Binding-site contacts:
Ligand atom O5 contacts residue ASN410 of chain 1.D at 2.4 Å (h-bond).
Ligand atom C2 contacts residue ASN410 of chain 1.D at 2.5 Å.
Ligand atom C4 contacts residue ASN410 of chain 1.D at 4.2 Å.
Ligand atom C1 contacts residue ASN410 of chain 1.D at 1.4 Å.
Ligand atom C8 contacts residue ASN410 of chain 1.D at 4.2 Å.
Ligand atom N2 contacts residue ASN410 of chain 1.D at 2.9 Å (h-bond).
Ligand atom C3 contacts residue ASN410 of chain 1.D at 3.8 Å.
Ligand atom C5 contacts residue ASN410 of chain 1.D at 3.6 Å.
Ligand atom C7 contacts residue ASN410 of chain 1.D at 3.9 Å.

A protein and the small-molecule ligand that binds it are described below.
Small molecule (SMILES): CC(=O)N[C@@H]1[C@@H](O)[C@H](O)[C@@H](CO)O[C@H]1O

Sequence of chain 1.D:
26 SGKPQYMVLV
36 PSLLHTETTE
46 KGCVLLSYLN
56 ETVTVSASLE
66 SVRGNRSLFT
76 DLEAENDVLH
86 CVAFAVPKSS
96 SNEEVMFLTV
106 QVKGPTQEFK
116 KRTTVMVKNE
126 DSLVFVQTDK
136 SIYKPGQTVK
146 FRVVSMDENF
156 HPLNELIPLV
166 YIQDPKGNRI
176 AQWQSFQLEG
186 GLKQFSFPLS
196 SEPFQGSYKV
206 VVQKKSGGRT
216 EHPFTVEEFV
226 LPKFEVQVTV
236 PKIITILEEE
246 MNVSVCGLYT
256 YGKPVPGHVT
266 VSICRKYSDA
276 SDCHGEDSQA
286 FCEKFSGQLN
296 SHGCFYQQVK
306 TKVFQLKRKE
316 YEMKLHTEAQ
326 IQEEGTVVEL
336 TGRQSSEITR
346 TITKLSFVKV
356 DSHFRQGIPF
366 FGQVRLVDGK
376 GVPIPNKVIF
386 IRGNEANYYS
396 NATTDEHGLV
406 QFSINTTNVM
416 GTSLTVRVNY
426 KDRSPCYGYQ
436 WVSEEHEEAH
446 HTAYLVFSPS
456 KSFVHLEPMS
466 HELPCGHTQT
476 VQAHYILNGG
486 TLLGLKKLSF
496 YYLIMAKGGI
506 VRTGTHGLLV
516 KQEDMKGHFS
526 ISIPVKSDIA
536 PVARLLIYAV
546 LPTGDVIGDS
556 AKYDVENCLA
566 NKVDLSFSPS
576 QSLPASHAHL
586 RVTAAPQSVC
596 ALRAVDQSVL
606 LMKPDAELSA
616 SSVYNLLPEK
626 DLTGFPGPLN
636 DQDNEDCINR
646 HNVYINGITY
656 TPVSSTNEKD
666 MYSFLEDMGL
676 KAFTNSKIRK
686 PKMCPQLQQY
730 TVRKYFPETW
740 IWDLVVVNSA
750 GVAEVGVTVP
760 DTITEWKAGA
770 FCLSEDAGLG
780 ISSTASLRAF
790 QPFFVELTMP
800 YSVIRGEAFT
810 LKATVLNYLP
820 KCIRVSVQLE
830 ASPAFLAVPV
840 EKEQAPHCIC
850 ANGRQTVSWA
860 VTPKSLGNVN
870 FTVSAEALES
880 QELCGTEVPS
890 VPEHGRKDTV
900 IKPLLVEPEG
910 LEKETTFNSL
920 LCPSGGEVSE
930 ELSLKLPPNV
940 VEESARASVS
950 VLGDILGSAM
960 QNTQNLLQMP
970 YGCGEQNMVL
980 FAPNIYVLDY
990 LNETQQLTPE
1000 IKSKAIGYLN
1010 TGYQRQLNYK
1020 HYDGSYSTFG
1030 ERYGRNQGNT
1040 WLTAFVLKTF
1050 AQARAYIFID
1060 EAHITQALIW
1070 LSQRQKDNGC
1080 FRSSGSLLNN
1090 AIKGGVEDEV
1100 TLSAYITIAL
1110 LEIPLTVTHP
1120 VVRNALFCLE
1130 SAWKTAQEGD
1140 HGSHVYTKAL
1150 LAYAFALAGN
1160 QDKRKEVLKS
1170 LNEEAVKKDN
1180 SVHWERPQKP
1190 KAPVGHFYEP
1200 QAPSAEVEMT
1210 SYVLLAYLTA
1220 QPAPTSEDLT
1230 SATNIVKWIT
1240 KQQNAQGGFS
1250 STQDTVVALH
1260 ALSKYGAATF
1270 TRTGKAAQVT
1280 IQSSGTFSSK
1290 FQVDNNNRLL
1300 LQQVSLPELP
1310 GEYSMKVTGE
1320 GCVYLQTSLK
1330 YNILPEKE